Binding-site contacts:
Ligand atom O7 contacts residue TYR112 of chain 1.F at 2.8 Å (h-bond).
Ligand atom C2 contacts residue ASN114 of chain 1.F at 2.5 Å.
Ligand atom C6 contacts residue LEU31 of chain 1.F at 3.8 Å (hydrophobic).
Ligand atom N2 contacts residue ASN114 of chain 1.F at 3.0 Å (h-bond).
Ligand atom C8 contacts residue THR121 of chain 1.F at 4.0 Å.
Ligand atom C7 contacts residue TYR112 of chain 1.F at 3.5 Å (hydrophobic).
Ligand atom O5 contacts residue GLN68 of chain 1.E at 4.2 Å.
Ligand atom C1 contacts residue ASN114 of chain 1.F at 1.5 Å.
Ligand atom C7 contacts residue THR121 of chain 1.F at 4.3 Å.
Ligand atom C2 contacts residue GLN68 of chain 1.E at 4.0 Å.
Ligand atom C8 contacts residue CYS33 of chain 1.F at 3.7 Å (hydrophobic).
Ligand atom N2 contacts residue THR121 of chain 1.F at 4.0 Å.
Ligand atom C8 contacts residue GLN68 of chain 1.E at 4.5 Å.
Ligand atom C5 contacts residue ASN114 of chain 1.F at 3.8 Å.
Ligand atom C7 contacts residue GLN68 of chain 1.E at 3.6 Å.
Ligand atom C8 contacts residue PHE34 of chain 1.F at 3.7 Å (hydrophobic).
Ligand atom C7 contacts residue ASN114 of chain 1.F at 3.6 Å.
Ligand atom O7 contacts residue ASN114 of chain 1.F at 3.8 Å.
Ligand atom O7 contacts residue LYS32 of chain 1.F at 3.9 Å.
Ligand atom C3 contacts residue ASN114 of chain 1.F at 3.9 Å.
Ligand atom O6 contacts residue LEU31 of chain 1.F at 3.0 Å (h-bond).
Ligand atom O5 contacts residue ASN114 of chain 1.F at 2.4 Å (h-bond).
Ligand atom C1 contacts residue GLN68 of chain 1.E at 4.3 Å.
Ligand atom N2 contacts residue CYS33 of chain 1.F at 4.5 Å.
Ligand atom C8 contacts residue TYR112 of chain 1.F at 3.5 Å (hydrophobic).
Ligand atom C4 contacts residue ASN114 of chain 1.F at 4.3 Å.
Ligand atom N2 contacts residue GLN68 of chain 1.E at 4.1 Å.
Ligand atom O7 contacts residue GLN68 of chain 1.E at 2.8 Å (h-bond).
Ligand atom C8 contacts residue LYS32 of chain 1.F at 4.1 Å.

Sequence of chain 1.E:
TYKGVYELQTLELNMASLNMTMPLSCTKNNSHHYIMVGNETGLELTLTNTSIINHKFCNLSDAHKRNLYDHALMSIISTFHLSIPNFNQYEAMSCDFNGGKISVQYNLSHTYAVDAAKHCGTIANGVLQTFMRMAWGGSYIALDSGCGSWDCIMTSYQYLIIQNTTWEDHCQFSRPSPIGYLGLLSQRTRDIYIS

The small molecule below binds the protein below.
Small molecule (SMILES): CC(=O)N[C@H]1[C@H](O[C@H]2[C@H](O)[C@@H](NC(C)=O)CO[C@@H]2CO)O[C@H](CO)[C@@H](O)[C@@H]1O

Sequence of chain 1.F:
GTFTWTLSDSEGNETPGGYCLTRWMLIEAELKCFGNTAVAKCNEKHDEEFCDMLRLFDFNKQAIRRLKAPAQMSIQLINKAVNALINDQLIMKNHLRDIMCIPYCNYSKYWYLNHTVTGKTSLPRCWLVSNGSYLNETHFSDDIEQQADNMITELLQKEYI